Sequence of chain 1.A:
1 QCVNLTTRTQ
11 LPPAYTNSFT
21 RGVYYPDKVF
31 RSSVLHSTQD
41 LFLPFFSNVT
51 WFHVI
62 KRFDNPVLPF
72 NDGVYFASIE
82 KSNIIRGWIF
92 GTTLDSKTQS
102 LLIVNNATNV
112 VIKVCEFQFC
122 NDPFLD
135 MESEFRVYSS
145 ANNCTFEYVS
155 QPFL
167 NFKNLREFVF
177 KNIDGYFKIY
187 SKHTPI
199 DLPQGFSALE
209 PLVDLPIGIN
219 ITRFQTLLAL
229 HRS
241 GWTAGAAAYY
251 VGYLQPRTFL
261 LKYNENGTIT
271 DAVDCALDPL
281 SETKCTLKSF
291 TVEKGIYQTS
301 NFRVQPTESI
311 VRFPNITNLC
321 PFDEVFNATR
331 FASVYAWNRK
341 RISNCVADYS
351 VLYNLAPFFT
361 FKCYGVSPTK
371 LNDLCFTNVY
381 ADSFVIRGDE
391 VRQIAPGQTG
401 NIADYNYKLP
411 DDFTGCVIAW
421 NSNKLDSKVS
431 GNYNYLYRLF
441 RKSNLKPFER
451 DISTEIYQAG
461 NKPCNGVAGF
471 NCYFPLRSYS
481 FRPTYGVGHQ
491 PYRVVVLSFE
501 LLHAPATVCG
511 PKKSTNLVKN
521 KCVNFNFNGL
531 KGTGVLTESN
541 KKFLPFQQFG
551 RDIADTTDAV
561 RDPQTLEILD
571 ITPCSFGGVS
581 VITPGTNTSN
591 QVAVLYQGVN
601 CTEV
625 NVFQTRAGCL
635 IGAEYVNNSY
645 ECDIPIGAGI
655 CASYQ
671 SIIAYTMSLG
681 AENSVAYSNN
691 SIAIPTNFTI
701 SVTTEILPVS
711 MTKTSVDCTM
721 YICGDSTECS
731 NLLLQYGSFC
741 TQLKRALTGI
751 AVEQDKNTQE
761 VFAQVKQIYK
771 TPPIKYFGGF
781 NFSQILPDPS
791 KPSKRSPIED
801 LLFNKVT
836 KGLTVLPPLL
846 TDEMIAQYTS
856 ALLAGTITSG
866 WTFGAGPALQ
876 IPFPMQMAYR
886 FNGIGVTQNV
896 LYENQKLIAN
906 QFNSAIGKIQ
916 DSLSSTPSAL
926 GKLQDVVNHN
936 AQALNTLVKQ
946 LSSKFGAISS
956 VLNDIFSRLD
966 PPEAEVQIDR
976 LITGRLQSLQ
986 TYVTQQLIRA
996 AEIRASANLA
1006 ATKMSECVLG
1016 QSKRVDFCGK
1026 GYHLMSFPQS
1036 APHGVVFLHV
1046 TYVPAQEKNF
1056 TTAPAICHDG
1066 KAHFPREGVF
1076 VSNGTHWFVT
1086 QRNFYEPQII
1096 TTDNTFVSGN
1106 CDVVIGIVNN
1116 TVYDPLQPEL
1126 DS

The small molecule below binds the protein below.
Small molecule (SMILES): CC(=O)N[C@@H]1[C@@H](O)[C@H](O)[C@@H](CO)O[C@H]1O

Binding-site contacts:
Ligand atom N2 contacts residue ASN327 of chain 1.A at 2.9 Å (h-bond).
Ligand atom O5 contacts residue ASN327 of chain 1.A at 2.5 Å (h-bond).
Ligand atom C5 contacts residue ASN327 of chain 1.A at 3.7 Å.
Ligand atom C1 contacts residue ASN327 of chain 1.A at 1.5 Å.
Ligand atom C8 contacts residue ASP323 of chain 1.A at 4.3 Å.
Ligand atom O7 contacts residue ASN327 of chain 1.A at 3.7 Å.
Ligand atom C3 contacts residue ASN327 of chain 1.A at 3.8 Å.
Ligand atom O6 contacts residue LEU425 of chain 1.A at 4.4 Å.
Ligand atom C4 contacts residue ASN327 of chain 1.A at 4.3 Å.
Ligand atom C7 contacts residue ASN327 of chain 1.A at 3.5 Å.
Ligand atom C2 contacts residue ASN327 of chain 1.A at 2.5 Å.